The small molecule below binds the protein below.
Small molecule (SMILES): CC(=O)N[C@@H]1[C@@H](O)[C@H](O)[C@@H](CO)O[C@H]1O

Sequence of chain 1.A:
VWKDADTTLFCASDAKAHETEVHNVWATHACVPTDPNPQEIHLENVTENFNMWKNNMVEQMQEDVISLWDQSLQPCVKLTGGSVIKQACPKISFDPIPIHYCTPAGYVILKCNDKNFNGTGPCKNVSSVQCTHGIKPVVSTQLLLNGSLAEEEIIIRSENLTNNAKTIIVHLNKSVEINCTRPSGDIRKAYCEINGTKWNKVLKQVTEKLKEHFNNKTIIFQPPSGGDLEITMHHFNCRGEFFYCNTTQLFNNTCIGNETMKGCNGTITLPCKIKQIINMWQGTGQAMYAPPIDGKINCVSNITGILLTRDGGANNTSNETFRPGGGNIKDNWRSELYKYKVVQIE

Binding-site contacts:
Ligand atom N2 contacts residue GLU153 of chain 1.A at 3.8 Å.
Ligand atom C1 contacts residue GLU152 of chain 1.A at 3.6 Å.
Ligand atom O7 contacts residue LYS216 of chain 1.A at 3.9 Å.
Ligand atom O7 contacts residue GLU153 of chain 1.A at 3.3 Å (salt-bridge).
Ligand atom C1 contacts residue ASN173 of chain 1.A at 1.4 Å.
Ligand atom O6 contacts residue LYS208 of chain 1.A at 3.8 Å.
Ligand atom O5 contacts residue GLN212 of chain 1.A at 4.3 Å.
Ligand atom C7 contacts residue ILE154 of chain 1.A at 3.8 Å (hydrophobic).
Ligand atom C7 contacts residue ASN173 of chain 1.A at 3.3 Å.
Ligand atom O7 contacts residue ASN173 of chain 1.A at 4.0 Å.
Ligand atom C2 contacts residue ASN173 of chain 1.A at 2.4 Å.
Ligand atom C4 contacts residue ASN173 of chain 1.A at 4.2 Å.
Ligand atom C3 contacts residue ASN173 of chain 1.A at 3.7 Å.
Ligand atom O6 contacts residue GLN212 of chain 1.A at 3.9 Å.
Ligand atom C8 contacts residue ILE154 of chain 1.A at 4.0 Å (hydrophobic).
Ligand atom O5 contacts residue ASN173 of chain 1.A at 2.4 Å (h-bond).
Ligand atom C1 contacts residue GLU153 of chain 1.A at 4.4 Å.
Ligand atom C8 contacts residue GLN212 of chain 1.A at 3.4 Å.
Ligand atom O7 contacts residue ILE154 of chain 1.A at 3.4 Å (h-bond).
Ligand atom C5 contacts residue ASN173 of chain 1.A at 3.7 Å.
Ligand atom C8 contacts residue ASN173 of chain 1.A at 3.7 Å.
Ligand atom N2 contacts residue ASN173 of chain 1.A at 2.6 Å (h-bond).
Ligand atom N2 contacts residue ILE154 of chain 1.A at 3.8 Å.
Ligand atom C7 contacts residue GLU153 of chain 1.A at 3.9 Å.